Binding-site contacts:
Ligand atom C23 contacts residue YLS1 of chain 1.F at 0.0 Å.
Ligand atom O22 contacts residue YLS1 of chain 1.F at 0.1 Å (h-bond).
Ligand atom C19 contacts residue YLS1 of chain 1.F at 0.2 Å.
Ligand atom C05 contacts residue YLS1 of chain 1.F at 0.1 Å.
Ligand atom C02 contacts residue YLS1 of chain 1.F at 0.1 Å.
Ligand atom N15 contacts residue YLS1 of chain 1.F at 0.2 Å (h-bond).
Ligand atom C30 contacts residue YLS1 of chain 1.F at 0.0 Å.
Ligand atom C12 contacts residue YLS1 of chain 1.F at 0.3 Å.
Ligand atom C29 contacts residue YLS1 of chain 1.F at 0.0 Å.
Ligand atom O18 contacts residue YLS1 of chain 1.F at 0.4 Å (h-bond).
Ligand atom C25 contacts residue YLS1 of chain 1.F at 0.0 Å.
Ligand atom O18 contacts residue HIS167 of chain 1.B at 2.6 Å (h-bond).
Ligand atom N03 contacts residue YLS1 of chain 1.F at 0.1 Å (h-bond).
Ligand atom C27 contacts residue YLS1 of chain 1.F at 0.0 Å.
Ligand atom O20 contacts residue YLS1 of chain 1.F at 1.2 Å.
Ligand atom N03 contacts residue GLN193 of chain 1.B at 3.0 Å (h-bond).
Ligand atom C13 contacts residue YLS1 of chain 1.F at 0.3 Å.
Ligand atom C06 contacts residue YLS1 of chain 1.F at 0.1 Å.
Ligand atom C07 contacts residue YLS1 of chain 1.F at 0.1 Å.
Ligand atom O20 contacts residue CYS149 of chain 1.B at 2.6 Å (h-bond).
Ligand atom C19 contacts residue CYS149 of chain 1.B at 1.8 Å (hydrophobic).
Ligand atom C26 contacts residue YLS1 of chain 1.F at 0.0 Å.
Ligand atom C24 contacts residue YLS1 of chain 1.F at 0.0 Å.
Ligand atom N10 contacts residue CYS149 of chain 1.B at 3.0 Å (h-bond).
Ligand atom C04 contacts residue YLS1 of chain 1.F at 0.1 Å.
Ligand atom N10 contacts residue HIS168 of chain 1.B at 2.8 Å (h-bond).
Ligand atom O01 contacts residue YLS1 of chain 1.F at 0.1 Å (h-bond).
Ligand atom C11 contacts residue CYS149 of chain 1.B at 2.7 Å (hydrophobic).
Ligand atom F28 contacts residue YLS1 of chain 1.F at 0.0 Å.
Ligand atom C17 contacts residue YLS1 of chain 1.F at 0.2 Å.
Ligand atom O01 contacts residue GLU170 of chain 1.B at 3.0 Å (salt-bridge).
Ligand atom C16 contacts residue YLS1 of chain 1.F at 0.2 Å.
Ligand atom N10 contacts residue YLS1 of chain 1.F at 0.2 Å (h-bond).
Ligand atom N15 contacts residue GLU170 of chain 1.B at 2.9 Å (salt-bridge).
Ligand atom C11 contacts residue YLS1 of chain 1.F at 0.2 Å.
Ligand atom C14 contacts residue YLS1 of chain 1.F at 0.3 Å.
Ligand atom C17 contacts residue ASN146 of chain 1.B at 3.0 Å.
Ligand atom C09 contacts residue YLS1 of chain 1.F at 0.1 Å.
Ligand atom C08 contacts residue YLS1 of chain 1.F at 0.0 Å.
Ligand atom O21 contacts residue YLS1 of chain 1.F at 0.1 Å (h-bond).

This protein binds this small molecule.
Small molecule (SMILES): CC(C)C[C@H](NC(=O)OCc1ccc(F)cc1)C(=O)N[C@@H](C[C@@H]1CCNC1=O)C(O)S(=O)(=O)O

Sequence of chain 1.B:
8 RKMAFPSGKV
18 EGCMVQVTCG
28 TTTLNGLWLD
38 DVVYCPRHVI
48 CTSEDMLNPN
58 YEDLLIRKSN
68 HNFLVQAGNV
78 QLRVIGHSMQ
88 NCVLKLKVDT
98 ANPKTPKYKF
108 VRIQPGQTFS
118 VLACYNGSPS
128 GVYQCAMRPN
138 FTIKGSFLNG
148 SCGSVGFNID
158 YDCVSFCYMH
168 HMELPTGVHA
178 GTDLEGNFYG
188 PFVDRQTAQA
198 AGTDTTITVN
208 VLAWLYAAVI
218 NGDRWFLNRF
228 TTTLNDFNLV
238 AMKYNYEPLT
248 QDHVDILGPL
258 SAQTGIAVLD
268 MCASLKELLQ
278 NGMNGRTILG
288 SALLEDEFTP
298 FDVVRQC